Binding-site contacts:
Ligand atom C6 contacts residue ASP80 of chain 1.B at 3.5 Å.
Ligand atom C3 contacts residue TYR125 of chain 1.B at 3.6 Å (hydrophobic).
Ligand atom C6 contacts residue TYR125 of chain 1.B at 3.8 Å (hydrophobic).
Ligand atom C2 contacts residue ASN127 of chain 1.B at 4.2 Å.
Ligand atom C2 contacts residue SER211 of chain 1.B at 3.9 Å.
Ligand atom S1 contacts residue SER211 of chain 1.B at 4.2 Å.
Ligand atom O4 contacts residue ASP83 of chain 1.B at 2.6 Å (salt-bridge).
Ligand atom O8 contacts residue LEU212 of chain 1.B at 4.5 Å.
Ligand atom C6 contacts residue GLY214 of chain 1.B at 3.8 Å.
Ligand atom C4 contacts residue ASP83 of chain 1.B at 3.5 Å.
Ligand atom O4 contacts residue SER211 of chain 1.B at 2.7 Å (h-bond).
Ligand atom O6 contacts residue TYR125 of chain 1.B at 3.6 Å.
Ligand atom O3 contacts residue GLY104 of chain 1.B at 3.0 Å (h-bond).
Ligand atom C3 contacts residue GLY104 of chain 1.B at 4.3 Å.
Ligand atom O4 contacts residue ALA82 of chain 1.B at 3.7 Å.
Ligand atom C3 contacts residue ASN127 of chain 1.B at 3.5 Å.
Ligand atom C4 contacts residue ALA82 of chain 1.B at 4.2 Å (hydrophobic).
Ligand atom O4 contacts residue GLY103 of chain 1.B at 4.4 Å.
Ligand atom C5 contacts residue TYR125 of chain 1.B at 3.7 Å (hydrophobic).
Ligand atom O2 contacts residue GLU129 of chain 1.B at 3.9 Å.
Ligand atom O4 contacts residue GLY214 of chain 1.B at 3.9 Å.
Ligand atom O2 contacts residue ASN127 of chain 1.B at 3.7 Å.
Ligand atom C3 contacts residue ASP83 of chain 1.B at 3.5 Å.
Ligand atom O3 contacts residue ASP83 of chain 1.B at 2.6 Å (salt-bridge).
Ligand atom O3 contacts residue ASN127 of chain 1.B at 3.1 Å (h-bond).
Ligand atom C6 contacts residue GLY213 of chain 1.B at 4.4 Å.
Ligand atom O6 contacts residue ASP80 of chain 1.B at 2.9 Å (salt-bridge).
Ligand atom C3 contacts residue SER211 of chain 1.B at 4.4 Å.
Ligand atom C5 contacts residue SER211 of chain 1.B at 3.8 Å.
Ligand atom C4 contacts residue SER211 of chain 1.B at 3.7 Å.
Ligand atom O3 contacts residue TYR125 of chain 1.B at 4.0 Å.
Ligand atom O5 contacts residue SER211 of chain 1.B at 3.2 Å (h-bond).
Ligand atom C1 contacts residue SER211 of chain 1.B at 3.9 Å.
Ligand atom C6 contacts residue SER211 of chain 1.B at 4.0 Å.
Ligand atom O3 contacts residue GLY103 of chain 1.B at 3.5 Å.
Ligand atom C6 contacts residue ALA82 of chain 1.B at 4.3 Å (hydrophobic).
Ligand atom C4 contacts residue TYR125 of chain 1.B at 3.6 Å (hydrophobic).

A protein and the small-molecule ligand that binds it are described below.
Small molecule (SMILES): CO[C@H]1O[C@H](Cn2cc(CSC[C@H]3O[C@@H](S[C@@H]4O[C@H](CO)[C@H](O)[C@H](O)[C@H]4O)[C@H](O)[C@@H](O)[C@@H]3O)nn2)[C@@H](O)[C@H](O)[C@H]1O

Sequence of chain 1.B:
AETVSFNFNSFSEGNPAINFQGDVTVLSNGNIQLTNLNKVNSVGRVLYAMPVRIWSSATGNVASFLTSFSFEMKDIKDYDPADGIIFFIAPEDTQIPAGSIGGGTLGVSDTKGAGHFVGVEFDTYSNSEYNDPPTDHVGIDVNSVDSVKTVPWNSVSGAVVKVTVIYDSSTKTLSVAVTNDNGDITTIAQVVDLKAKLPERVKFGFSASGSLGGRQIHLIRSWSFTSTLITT